Binding-site contacts:
Ligand atom O7 contacts residue LEU137 of chain 1.K at 4.0 Å.
Ligand atom C5 contacts residue ASN118 of chain 1.K at 3.6 Å.
Ligand atom O7 contacts residue ASN106 of chain 1.K at 4.3 Å.
Ligand atom C3 contacts residue TYR135 of chain 1.K at 4.4 Å (hydrophobic).
Ligand atom C7 contacts residue ASN106 of chain 1.K at 4.3 Å.
Ligand atom O7 contacts residue TYR135 of chain 1.K at 4.0 Å.
Ligand atom O7 contacts residue VAL104 of chain 1.K at 3.9 Å.
Ligand atom C7 contacts residue TYR135 of chain 1.K at 3.9 Å (hydrophobic).
Ligand atom C1 contacts residue ASN118 of chain 1.K at 1.4 Å.
Ligand atom O5 contacts residue ASN118 of chain 1.K at 2.4 Å (h-bond).
Ligand atom C8 contacts residue TYR135 of chain 1.K at 3.7 Å (hydrophobic).
Ligand atom C8 contacts residue ASN106 of chain 1.K at 3.7 Å.
Ligand atom C2 contacts residue ASN118 of chain 1.K at 2.4 Å.
Ligand atom C1 contacts residue TYR135 of chain 1.K at 4.3 Å (hydrophobic).
Ligand atom C8 contacts residue ASN118 of chain 1.K at 3.8 Å.
Ligand atom C7 contacts residue LEU137 of chain 1.K at 4.1 Å (hydrophobic).
Ligand atom C3 contacts residue ASP290 of chain 1.K at 4.5 Å.
Ligand atom N2 contacts residue ASP290 of chain 1.K at 4.4 Å.
Ligand atom N2 contacts residue ASN118 of chain 1.K at 2.9 Å (h-bond).
Ligand atom C7 contacts residue ASN118 of chain 1.K at 3.6 Å.
Ligand atom C7 contacts residue VAL104 of chain 1.K at 4.2 Å (hydrophobic).
Ligand atom C3 contacts residue ASN118 of chain 1.K at 3.6 Å.
Ligand atom N2 contacts residue LEU137 of chain 1.K at 4.0 Å.
Ligand atom C8 contacts residue VAL104 of chain 1.K at 4.0 Å (hydrophobic).
Ligand atom O3 contacts residue ASP290 of chain 1.K at 4.0 Å.
Ligand atom C6 contacts residue ASN118 of chain 1.K at 4.2 Å.
Ligand atom C4 contacts residue ASN118 of chain 1.K at 4.2 Å.

A small-molecule ligand and the protein it binds are described below.
Small molecule (SMILES): CC(=O)N[C@H]1[C@H](O[C@H]2[C@H](O)[C@@H](NC(C)=O)CO[C@@H]2CO)O[C@H](CO)[C@@H](O)[C@@H]1O

Sequence of chain 1.K:
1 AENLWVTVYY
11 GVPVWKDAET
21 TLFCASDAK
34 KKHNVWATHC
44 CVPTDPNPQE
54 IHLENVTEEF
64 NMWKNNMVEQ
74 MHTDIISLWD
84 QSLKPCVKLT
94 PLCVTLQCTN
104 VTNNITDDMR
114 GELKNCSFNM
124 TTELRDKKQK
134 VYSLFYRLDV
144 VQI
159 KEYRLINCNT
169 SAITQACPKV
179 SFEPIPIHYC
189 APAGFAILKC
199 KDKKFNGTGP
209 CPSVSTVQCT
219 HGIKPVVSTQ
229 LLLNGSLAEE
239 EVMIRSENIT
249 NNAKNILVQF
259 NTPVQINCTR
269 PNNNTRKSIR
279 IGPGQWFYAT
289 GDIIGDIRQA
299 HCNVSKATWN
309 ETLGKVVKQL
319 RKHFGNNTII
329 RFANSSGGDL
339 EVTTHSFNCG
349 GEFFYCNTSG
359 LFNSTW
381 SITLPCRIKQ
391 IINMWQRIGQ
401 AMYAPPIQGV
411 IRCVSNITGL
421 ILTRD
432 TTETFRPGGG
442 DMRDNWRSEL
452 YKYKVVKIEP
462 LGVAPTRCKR